Binding-site contacts:
Ligand atom C1 contacts residue ASN285 of chain 1.F at 1.4 Å.
Ligand atom C8 contacts residue VAL297 of chain 1.F at 4.0 Å (hydrophobic).
Ligand atom C3 contacts residue VAL297 of chain 1.F at 3.8 Å (hydrophobic).
Ligand atom C7 contacts residue ASN285 of chain 1.F at 3.1 Å.
Ligand atom O7 contacts residue ASN285 of chain 1.F at 3.0 Å (h-bond).
Ligand atom N2 contacts residue VAL297 of chain 1.F at 3.4 Å (h-bond).
Ligand atom C1 contacts residue VAL297 of chain 1.F at 3.4 Å (hydrophobic).
Ligand atom C3 contacts residue ASN285 of chain 1.F at 3.8 Å.
Ligand atom O5 contacts residue VAL297 of chain 1.F at 4.3 Å.
Ligand atom C8 contacts residue SER45 of chain 1.F at 3.5 Å.
Ligand atom C5 contacts residue VAL297 of chain 1.F at 4.4 Å (hydrophobic).
Ligand atom C8 contacts residue ASN285 of chain 1.F at 4.2 Å.
Ligand atom N2 contacts residue ASN285 of chain 1.F at 2.8 Å (h-bond).
Ligand atom C5 contacts residue ASN298 of chain 1.F at 4.3 Å.
Ligand atom C7 contacts residue VAL297 of chain 1.F at 4.1 Å (hydrophobic).
Ligand atom C2 contacts residue ASN285 of chain 1.F at 2.5 Å.
Ligand atom C5 contacts residue ASN285 of chain 1.F at 3.7 Å.
Ligand atom O5 contacts residue ASN298 of chain 1.F at 4.2 Å.
Ligand atom O5 contacts residue ASN285 of chain 1.F at 2.4 Å (h-bond).
Ligand atom C2 contacts residue VAL297 of chain 1.F at 3.7 Å (hydrophobic).
Ligand atom C4 contacts residue ASN285 of chain 1.F at 4.3 Å.

A small-molecule ligand and the protein it binds are described below.
Small molecule (SMILES): CC(=O)N[C@H]1[C@H](O[C@H]2[C@H](O)[C@@H](NC(C)=O)CO[C@@H]2CO)O[C@H](CO)[C@@H](O[C@@H]2O[C@H](CO[C@H]3O[C@H](CO)[C@@H](O)[C@H](O)[C@@H]3O)[C@@H](O)[C@H](O[C@H]3O[C@H](CO)[C@@H](O)[C@H](O)[C@@H]3O)[C@@H]2O)[C@@H]1O

Sequence of chain 1.F:
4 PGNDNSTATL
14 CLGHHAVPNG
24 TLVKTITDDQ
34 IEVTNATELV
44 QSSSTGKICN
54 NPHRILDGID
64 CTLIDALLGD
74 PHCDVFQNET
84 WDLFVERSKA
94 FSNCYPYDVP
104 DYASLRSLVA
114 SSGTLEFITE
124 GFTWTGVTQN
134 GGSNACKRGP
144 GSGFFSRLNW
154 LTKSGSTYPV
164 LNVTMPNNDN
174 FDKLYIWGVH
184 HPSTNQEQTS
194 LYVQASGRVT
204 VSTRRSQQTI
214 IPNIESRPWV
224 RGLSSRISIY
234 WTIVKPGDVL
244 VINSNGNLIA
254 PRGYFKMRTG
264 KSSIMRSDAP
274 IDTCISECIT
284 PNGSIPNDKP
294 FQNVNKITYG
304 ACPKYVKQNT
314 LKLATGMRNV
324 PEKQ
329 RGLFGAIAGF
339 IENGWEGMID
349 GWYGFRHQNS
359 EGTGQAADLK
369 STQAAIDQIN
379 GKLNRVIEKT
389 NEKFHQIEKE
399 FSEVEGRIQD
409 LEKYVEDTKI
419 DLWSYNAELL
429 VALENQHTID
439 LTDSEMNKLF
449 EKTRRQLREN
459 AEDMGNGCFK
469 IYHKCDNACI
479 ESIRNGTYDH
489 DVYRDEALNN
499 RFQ